A protein and the small-molecule ligand that binds it are described below.
Small molecule (SMILES): Nc1nc2c(ncn2[C@@H]2O[C@H](COP(=O)(O)O[C@@H]3[C@H](O)[C@@H](COP(=O)(O)OP(=O)(O)OP(=O)(O)O)O[C@H]3n3cnc4c(=O)[nH]c(N)nc43)[C@@H](O)[C@H]2O)c(=O)[nH]1

Sequence of chain 1.A:
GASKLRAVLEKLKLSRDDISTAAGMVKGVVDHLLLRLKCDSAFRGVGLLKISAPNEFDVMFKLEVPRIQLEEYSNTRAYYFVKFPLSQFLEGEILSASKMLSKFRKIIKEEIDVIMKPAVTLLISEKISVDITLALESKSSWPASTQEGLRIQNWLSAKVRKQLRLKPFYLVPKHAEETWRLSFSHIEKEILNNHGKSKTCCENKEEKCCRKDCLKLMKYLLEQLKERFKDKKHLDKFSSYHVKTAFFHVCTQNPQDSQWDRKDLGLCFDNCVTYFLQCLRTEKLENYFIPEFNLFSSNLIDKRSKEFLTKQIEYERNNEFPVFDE

Binding-site contacts:
Ligand atom C20 contacts residue TYR283 of chain 1.A at 3.7 Å (hydrophobic).
Ligand atom N6 contacts residue ARG223 of chain 1.A at 2.4 Å (salt-bridge).
Ligand atom N4 contacts residue TYR283 of chain 1.A at 3.5 Å.
Ligand atom C14 contacts residue PRO153 of chain 1.A at 3.5 Å (hydrophobic).
Ligand atom O4 contacts residue SER281 of chain 1.A at 3.1 Å.
Ligand atom N8 contacts residue ASP74 of chain 1.A at 3.1 Å (salt-bridge).
Ligand atom O20 contacts residue LYS209 of chain 1.A at 3.1 Å.
Ligand atom O1 contacts residue TYR283 of chain 1.A at 3.4 Å.
Ligand atom C14 contacts residue ARG223 of chain 1.A at 3.6 Å.
Ligand atom N8 contacts residue ASP166 of chain 1.A at 2.7 Å (salt-bridge).
Ligand atom C3 contacts residue TYR283 of chain 1.A at 3.5 Å (hydrophobic).
Ligand atom O20 contacts residue ARG223 of chain 1.A at 3.8 Å.
Ligand atom N3 contacts residue ARG223 of chain 1.A at 3.0 Å (salt-bridge).
Ligand atom N7 contacts residue THR168 of chain 1.A at 3.4 Å (h-bond).
Ligand atom O12 contacts residue HIS210 of chain 1.A at 3.4 Å (h-bond).
Ligand atom O11 contacts residue PRO153 of chain 1.A at 3.1 Å.
Ligand atom C4 contacts residue TYR283 of chain 1.A at 3.5 Å (hydrophobic).
Ligand atom O3 contacts residue SER281 of chain 1.A at 3.5 Å (h-bond).
Ligand atom N3 contacts residue TYR283 of chain 1.A at 3.5 Å (h-bond).
Ligand atom C7 contacts residue HIS284 of chain 1.A at 3.6 Å.
Ligand atom C9 contacts residue LYS209 of chain 1.A at 3.2 Å.
Ligand atom O15 contacts residue LYS209 of chain 1.A at 3.6 Å.
Ligand atom O17 contacts residue PRO153 of chain 1.A at 3.6 Å.
Ligand atom O6 contacts residue LYS209 of chain 1.A at 3.5 Å (salt-bridge).
Ligand atom O15 contacts residue HIS210 of chain 1.A at 2.8 Å (h-bond).
Ligand atom C6 contacts residue HIS284 of chain 1.A at 3.6 Å.
Ligand atom C3 contacts residue ARG223 of chain 1.A at 3.4 Å.
Ligand atom O16 contacts residue HIS210 of chain 1.A at 3.6 Å.
Ligand atom N6 contacts residue PRO153 of chain 1.A at 3.6 Å.
Ligand atom O14 contacts residue PRO153 of chain 1.A at 2.8 Å (h-bond).
Ligand atom N9 contacts residue ASP166 of chain 1.A at 3.6 Å.
Ligand atom C16 contacts residue ASP74 of chain 1.A at 3.8 Å.
Ligand atom C16 contacts residue ASP166 of chain 1.A at 3.6 Å.
Ligand atom C4 contacts residue ARG223 of chain 1.A at 3.6 Å.
Ligand atom O14 contacts residue PRO208 of chain 1.A at 3.1 Å (h-bond).
Ligand atom N7 contacts residue ASP74 of chain 1.A at 3.5 Å (salt-bridge).
Ligand atom O11 contacts residue LYS209 of chain 1.A at 3.2 Å.
Ligand atom C13 contacts residue ARG223 of chain 1.A at 3.0 Å.
Ligand atom C2 contacts residue TYR283 of chain 1.A at 3.5 Å (hydrophobic).
Ligand atom N2 contacts residue TYR283 of chain 1.A at 3.6 Å.